Sequence of chain 1.A:
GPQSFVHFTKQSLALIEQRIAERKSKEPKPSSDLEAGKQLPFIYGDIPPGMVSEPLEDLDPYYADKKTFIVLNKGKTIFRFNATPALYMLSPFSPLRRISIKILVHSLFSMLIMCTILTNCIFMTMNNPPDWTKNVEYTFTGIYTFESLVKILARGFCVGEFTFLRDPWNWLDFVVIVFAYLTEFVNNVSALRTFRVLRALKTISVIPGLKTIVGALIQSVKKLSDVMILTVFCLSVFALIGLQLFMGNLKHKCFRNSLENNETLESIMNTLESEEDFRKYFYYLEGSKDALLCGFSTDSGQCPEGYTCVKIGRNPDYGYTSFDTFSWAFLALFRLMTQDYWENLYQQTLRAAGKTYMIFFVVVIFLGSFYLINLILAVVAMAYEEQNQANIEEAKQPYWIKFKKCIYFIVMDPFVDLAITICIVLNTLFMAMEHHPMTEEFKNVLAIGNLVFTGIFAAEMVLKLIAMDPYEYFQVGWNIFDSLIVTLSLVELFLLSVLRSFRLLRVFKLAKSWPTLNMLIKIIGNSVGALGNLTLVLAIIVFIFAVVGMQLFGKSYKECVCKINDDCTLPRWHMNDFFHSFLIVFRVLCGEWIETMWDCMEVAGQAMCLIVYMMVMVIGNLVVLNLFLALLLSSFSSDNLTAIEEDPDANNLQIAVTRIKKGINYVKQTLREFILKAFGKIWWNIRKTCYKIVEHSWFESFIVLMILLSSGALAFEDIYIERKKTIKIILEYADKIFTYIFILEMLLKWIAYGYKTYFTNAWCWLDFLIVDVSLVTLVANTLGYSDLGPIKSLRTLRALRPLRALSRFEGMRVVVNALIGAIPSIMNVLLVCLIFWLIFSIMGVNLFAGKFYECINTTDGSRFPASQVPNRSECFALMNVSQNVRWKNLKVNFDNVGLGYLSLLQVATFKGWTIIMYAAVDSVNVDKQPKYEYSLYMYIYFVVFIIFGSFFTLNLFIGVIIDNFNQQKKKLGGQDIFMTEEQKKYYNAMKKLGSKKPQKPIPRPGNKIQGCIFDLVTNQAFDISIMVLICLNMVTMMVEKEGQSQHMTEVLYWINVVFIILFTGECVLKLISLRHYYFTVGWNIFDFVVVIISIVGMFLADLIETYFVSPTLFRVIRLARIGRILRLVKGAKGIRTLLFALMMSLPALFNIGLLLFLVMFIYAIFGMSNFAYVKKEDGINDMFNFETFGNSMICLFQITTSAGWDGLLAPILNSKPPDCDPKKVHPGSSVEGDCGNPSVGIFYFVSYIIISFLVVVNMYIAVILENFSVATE

Binding-site contacts:
Ligand atom O5 contacts residue ASN1415 of chain 1.A at 2.0 Å (h-bond).
Ligand atom N2 contacts residue ASN1415 of chain 1.A at 4.0 Å.
Ligand atom C2 contacts residue ASN1415 of chain 1.A at 2.8 Å.
Ligand atom C5 contacts residue ASN1415 of chain 1.A at 2.9 Å.
Ligand atom O6 contacts residue ASN1415 of chain 1.A at 3.6 Å (h-bond).
Ligand atom C1 contacts residue ASN1415 of chain 1.A at 1.8 Å.
Ligand atom C3 contacts residue ASN1415 of chain 1.A at 3.6 Å.
Ligand atom O3 contacts residue ASN1415 of chain 1.A at 3.9 Å.
Ligand atom C6 contacts residue ASN1415 of chain 1.A at 3.0 Å.
Ligand atom C4 contacts residue ASN1415 of chain 1.A at 3.4 Å.

The protein below binds the small molecule below.
Small molecule (SMILES): CC(=O)N[C@@H]1[C@@H](O)[C@H](O)[C@@H](CO)O[C@H]1O